Sequence of chain 1.A:
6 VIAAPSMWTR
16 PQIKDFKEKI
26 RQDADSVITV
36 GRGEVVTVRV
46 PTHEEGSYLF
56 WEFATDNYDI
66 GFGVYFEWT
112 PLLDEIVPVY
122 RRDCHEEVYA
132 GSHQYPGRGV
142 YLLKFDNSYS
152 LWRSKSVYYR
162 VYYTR

Binding-site contacts:
Ligand atom C5 contacts residue ASP115 of chain 1.A at 4.5 Å.
Ligand atom C4 contacts residue GLU116 of chain 1.A at 3.9 Å.
Ligand atom C6 contacts residue ASP115 of chain 1.A at 3.4 Å.
Ligand atom O6 contacts residue LEU114 of chain 1.A at 3.6 Å.
Ligand atom C6 contacts residue LEU114 of chain 1.A at 3.5 Å (hydrophobic).
Ligand atom C5 contacts residue GLU116 of chain 1.A at 3.7 Å.
Ligand atom O1 contacts residue LEU114 of chain 1.A at 4.5 Å.
Ligand atom O4 contacts residue GLU116 of chain 1.A at 3.3 Å.
Ligand atom C6 contacts residue GLU116 of chain 1.A at 3.3 Å.
Ligand atom O6 contacts residue ASP115 of chain 1.A at 4.2 Å.
Ligand atom C4 contacts residue ASP115 of chain 1.A at 4.4 Å.
Ligand atom O6 contacts residue GLU116 of chain 1.A at 4.4 Å.

This protein binds this small molecule.
Small molecule (SMILES): OC[C@H]1O[C@@H](O)[C@H](O)[C@@H](O)[C@@H]1O